This protein binds this small molecule.
Small molecule (SMILES): CC(=O)N[C@@H]1[C@@H](O)[C@H](O)[C@@H](CO)O[C@H]1O

Sequence of chain 1.A:
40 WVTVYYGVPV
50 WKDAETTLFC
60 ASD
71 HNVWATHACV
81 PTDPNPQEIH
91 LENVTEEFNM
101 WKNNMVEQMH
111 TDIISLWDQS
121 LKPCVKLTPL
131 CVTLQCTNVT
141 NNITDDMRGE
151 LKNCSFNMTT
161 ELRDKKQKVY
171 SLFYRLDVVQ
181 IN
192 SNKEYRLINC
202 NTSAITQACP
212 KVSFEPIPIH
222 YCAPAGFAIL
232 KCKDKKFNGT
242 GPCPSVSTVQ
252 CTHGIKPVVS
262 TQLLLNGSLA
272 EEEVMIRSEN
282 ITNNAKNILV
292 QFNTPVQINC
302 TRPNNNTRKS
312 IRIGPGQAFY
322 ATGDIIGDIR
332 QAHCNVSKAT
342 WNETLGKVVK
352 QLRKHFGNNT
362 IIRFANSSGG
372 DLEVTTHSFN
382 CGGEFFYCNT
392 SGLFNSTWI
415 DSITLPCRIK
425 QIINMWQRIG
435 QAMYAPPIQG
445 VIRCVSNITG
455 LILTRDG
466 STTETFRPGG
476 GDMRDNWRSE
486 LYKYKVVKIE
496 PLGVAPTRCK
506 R

Binding-site contacts:
Ligand atom O5 contacts residue ILE400 of chain 1.A at 4.3 Å.
Ligand atom C7 contacts residue ASN343 of chain 1.A at 3.4 Å.
Ligand atom O7 contacts residue ASN343 of chain 1.A at 3.6 Å.
Ligand atom C8 contacts residue ASN343 of chain 1.A at 3.9 Å.
Ligand atom C8 contacts residue LYS339 of chain 1.A at 4.4 Å.
Ligand atom O5 contacts residue ASN343 of chain 1.A at 2.4 Å (h-bond).
Ligand atom C4 contacts residue ASN343 of chain 1.A at 4.1 Å.
Ligand atom C2 contacts residue ASN343 of chain 1.A at 2.4 Å.
Ligand atom C1 contacts residue ILE400 of chain 1.A at 4.0 Å (hydrophobic).
Ligand atom C1 contacts residue ASN343 of chain 1.A at 1.4 Å.
Ligand atom N2 contacts residue ASN343 of chain 1.A at 2.8 Å (h-bond).
Ligand atom C3 contacts residue ASN343 of chain 1.A at 3.7 Å.
Ligand atom C5 contacts residue ASN343 of chain 1.A at 3.6 Å.